This small molecule binds to this protein.
Small molecule (SMILES): CC(=O)N[C@H]1[C@H](O[C@H]2[C@H](O)[C@@H](NC(C)=O)CO[C@@H]2CO)O[C@H](CO)[C@@H](O[C@@H]2O[C@H](CO)[C@@H](O)[C@H](O)[C@@H]2O)[C@@H]1O

Sequence of chain 1.D:
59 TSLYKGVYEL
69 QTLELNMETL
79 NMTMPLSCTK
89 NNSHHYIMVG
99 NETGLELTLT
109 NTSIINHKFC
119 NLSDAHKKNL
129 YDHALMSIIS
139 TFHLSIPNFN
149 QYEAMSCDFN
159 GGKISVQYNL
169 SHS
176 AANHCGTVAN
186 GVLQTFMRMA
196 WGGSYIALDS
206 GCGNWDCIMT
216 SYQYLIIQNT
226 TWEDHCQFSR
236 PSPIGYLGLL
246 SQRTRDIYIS

Sequence of chain 1.H:
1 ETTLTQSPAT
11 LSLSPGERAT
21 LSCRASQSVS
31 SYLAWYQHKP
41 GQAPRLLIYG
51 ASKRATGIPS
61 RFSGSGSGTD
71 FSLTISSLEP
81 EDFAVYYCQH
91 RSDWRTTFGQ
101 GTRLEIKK

Binding-site contacts:
Ligand atom N2 contacts residue TYR219 of chain 1.D at 3.1 Å (h-bond).
Ligand atom O5 contacts residue SER169 of chain 1.D at 3.7 Å.
Ligand atom C7 contacts residue ASN167 of chain 1.D at 3.8 Å.
Ligand atom C2 contacts residue TYR219 of chain 1.D at 4.1 Å (hydrophobic).
Ligand atom C8 contacts residue ASP93 of chain 1.H at 3.7 Å.
Ligand atom C7 contacts residue ASN114 of chain 1.D at 4.4 Å.
Ligand atom C1 contacts residue ASN167 of chain 1.D at 1.5 Å.
Ligand atom N2 contacts residue ASP93 of chain 1.H at 4.3 Å.
Ligand atom C2 contacts residue ASN167 of chain 1.D at 2.6 Å.
Ligand atom C6 contacts residue SER169 of chain 1.D at 4.0 Å.
Ligand atom O6 contacts residue SER171 of chain 1.D at 4.1 Å.
Ligand atom C1 contacts residue SER169 of chain 1.D at 4.0 Å.
Ligand atom C1 contacts residue TYR219 of chain 1.D at 4.1 Å (hydrophobic).
Ligand atom N2 contacts residue ASN167 of chain 1.D at 3.0 Å (h-bond).
Ligand atom C5 contacts residue ASN167 of chain 1.D at 3.8 Å.
Ligand atom C8 contacts residue TRP94 of chain 1.H at 4.5 Å (hydrophobic).
Ligand atom C5 contacts residue SER169 of chain 1.D at 3.8 Å.
Ligand atom O5 contacts residue ASN167 of chain 1.D at 2.4 Å (h-bond).
Ligand atom C7 contacts residue ASP93 of chain 1.H at 4.5 Å.
Ligand atom O7 contacts residue ASN167 of chain 1.D at 4.0 Å.
Ligand atom C6 contacts residue HIS170 of chain 1.D at 4.5 Å.
Ligand atom C6 contacts residue SER171 of chain 1.D at 4.4 Å.
Ligand atom C4 contacts residue ASN167 of chain 1.D at 4.3 Å.
Ligand atom C3 contacts residue ASN167 of chain 1.D at 3.9 Å.
Ligand atom C8 contacts residue SER111 of chain 1.D at 3.9 Å.
Ligand atom C7 contacts residue TYR219 of chain 1.D at 3.8 Å (hydrophobic).
Ligand atom C8 contacts residue ASN114 of chain 1.D at 3.5 Å.
Ligand atom C8 contacts residue HIS170 of chain 1.D at 3.6 Å.
Ligand atom C8 contacts residue TYR219 of chain 1.D at 3.6 Å (hydrophobic).
Ligand atom C8 contacts residue SER171 of chain 1.D at 4.0 Å.
Ligand atom C8 contacts residue ILE113 of chain 1.D at 3.8 Å (hydrophobic).